Sequence of chain 1.B:
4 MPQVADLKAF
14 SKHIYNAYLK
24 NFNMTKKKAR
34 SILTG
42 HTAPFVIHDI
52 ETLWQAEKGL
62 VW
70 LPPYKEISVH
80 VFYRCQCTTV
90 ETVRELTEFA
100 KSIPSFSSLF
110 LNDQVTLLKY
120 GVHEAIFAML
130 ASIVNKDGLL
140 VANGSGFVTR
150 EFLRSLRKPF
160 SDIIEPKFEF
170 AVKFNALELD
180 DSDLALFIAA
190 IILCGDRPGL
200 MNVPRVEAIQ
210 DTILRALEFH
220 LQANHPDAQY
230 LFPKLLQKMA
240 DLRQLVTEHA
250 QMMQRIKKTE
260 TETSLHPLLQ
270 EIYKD

The protein below binds the small molecule below.
Small molecule (SMILES): CCCCOc1ccc(C[C@H](CC)C(=O)O)cc1CNC(=O)c1ccc(C(F)(F)F)cc1F

Binding-site contacts:
Ligand atom F30 contacts residue VAL147 of chain 1.B at 3.3 Å.
Ligand atom F31 contacts residue VAL147 of chain 1.B at 3.6 Å.
Ligand atom O25 contacts residue TYR272 of chain 1.B at 3.0 Å (h-bond).
Ligand atom C2 contacts residue CYS84 of chain 1.B at 3.7 Å (hydrophobic).
Ligand atom N27 contacts residue CYS84 of chain 1.B at 2.9 Å (h-bond).
Ligand atom C4 contacts residue ILE162 of chain 1.B at 3.7 Å (hydrophobic).
Ligand atom O26 contacts residue THR88 of chain 1.B at 2.7 Å (h-bond).
Ligand atom C14 contacts residue CYS84 of chain 1.B at 3.6 Å (hydrophobic).
Ligand atom C13 contacts residue LEU138 of chain 1.B at 3.7 Å (hydrophobic).
Ligand atom C3 contacts residue GLN85 of chain 1.B at 3.7 Å.
Ligand atom C13 contacts residue CYS84 of chain 1.B at 3.7 Å (hydrophobic).
Ligand atom C13 contacts residue THR87 of chain 1.B at 3.6 Å.
Ligand atom C5 contacts residue HIS248 of chain 1.B at 3.4 Å.
Ligand atom F29 contacts residue CYS84 of chain 1.B at 3.4 Å.
Ligand atom C24 contacts residue VAL133 of chain 1.B at 3.4 Å (hydrophobic).
Ligand atom C1 contacts residue THR88 of chain 1.B at 3.3 Å.
Ligand atom C15 contacts residue CYS84 of chain 1.B at 3.5 Å (hydrophobic).
Ligand atom F29 contacts residue LEU138 of chain 1.B at 3.7 Å.
Ligand atom F32 contacts residue ARG83 of chain 1.B at 3.2 Å.
Ligand atom C7 contacts residue CYS84 of chain 1.B at 3.5 Å (hydrophobic).
Ligand atom F29 contacts residue LEU152 of chain 1.B at 3.6 Å.
Ligand atom O25 contacts residue HIS248 of chain 1.B at 2.7 Å (h-bond).
Ligand atom O26 contacts residue HIS122 of chain 1.B at 2.6 Å (h-bond).
Ligand atom O28 contacts residue LEU138 of chain 1.B at 3.5 Å.
Ligand atom C19 contacts residue ARG83 of chain 1.B at 3.2 Å.
Ligand atom O28 contacts residue THR87 of chain 1.B at 3.3 Å (h-bond).
Ligand atom C18 contacts residue ARG83 of chain 1.B at 3.6 Å.
Ligand atom C21 contacts residue LYS166 of chain 1.B at 3.5 Å.
Ligand atom C23 contacts residue LYS166 of chain 1.B at 3.8 Å.
Ligand atom C1 contacts residue HIS122 of chain 1.B at 3.4 Å.
Ligand atom C10 contacts residue LYS166 of chain 1.B at 3.5 Å.
Ligand atom C3 contacts residue CYS84 of chain 1.B at 3.7 Å (hydrophobic).
Ligand atom O25 contacts residue HIS122 of chain 1.B at 3.6 Å.
Ligand atom O26 contacts residue LEU268 of chain 1.B at 3.5 Å.
Ligand atom C2 contacts residue THR88 of chain 1.B at 3.3 Å.
Ligand atom O33 contacts residue LEU129 of chain 1.B at 3.6 Å.
Ligand atom C24 contacts residue LEU129 of chain 1.B at 3.5 Å (hydrophobic).
Ligand atom C4 contacts residue PHE81 of chain 1.B at 3.3 Å (hydrophobic).
Ligand atom C19 contacts residue THR87 of chain 1.B at 3.7 Å.
Ligand atom F30 contacts residue TRP63 of chain 1.B at 3.2 Å.